Sequence of chain 1.C:
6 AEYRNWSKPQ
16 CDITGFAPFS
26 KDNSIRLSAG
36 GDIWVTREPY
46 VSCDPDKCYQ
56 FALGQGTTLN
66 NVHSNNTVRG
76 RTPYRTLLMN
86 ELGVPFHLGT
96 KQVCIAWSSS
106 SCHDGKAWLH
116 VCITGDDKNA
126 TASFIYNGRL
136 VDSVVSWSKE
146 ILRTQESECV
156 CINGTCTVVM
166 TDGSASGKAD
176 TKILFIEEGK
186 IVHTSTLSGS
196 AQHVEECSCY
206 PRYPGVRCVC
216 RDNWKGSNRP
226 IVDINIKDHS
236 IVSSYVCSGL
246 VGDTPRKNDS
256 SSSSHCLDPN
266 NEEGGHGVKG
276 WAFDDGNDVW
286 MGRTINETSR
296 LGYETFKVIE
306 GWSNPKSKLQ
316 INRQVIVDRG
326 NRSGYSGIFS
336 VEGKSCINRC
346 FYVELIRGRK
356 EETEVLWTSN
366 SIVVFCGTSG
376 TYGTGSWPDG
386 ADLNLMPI

Binding-site contacts:
Ligand atom C4 contacts residue TYR330 of chain 1.C at 3.4 Å (hydrophobic).
Ligand atom C1 contacts residue ARG42 of chain 1.C at 4.1 Å.
Ligand atom C7 contacts residue TYR330 of chain 1.C at 3.2 Å (hydrophobic).
Ligand atom C11 contacts residue ILE146 of chain 1.C at 4.1 Å (hydrophobic).
Ligand atom O1A contacts residue TYR330 of chain 1.C at 3.6 Å.
Ligand atom C1 contacts residue TYR330 of chain 1.C at 3.2 Å (hydrophobic).
Ligand atom C7 contacts residue ARG216 of chain 1.C at 4.0 Å.
Ligand atom C3 contacts residue ARG42 of chain 1.C at 3.6 Å.
Ligand atom C91 contacts residue ASN218 of chain 1.C at 3.4 Å.
Ligand atom C6 contacts residue TYR330 of chain 1.C at 3.5 Å (hydrophobic).
Ligand atom C81 contacts residue ARG148 of chain 1.C at 3.7 Å.
Ligand atom C3 contacts residue TYR330 of chain 1.C at 3.5 Å (hydrophobic).
Ligand atom C91 contacts residue ALA170 of chain 1.C at 4.2 Å (hydrophobic).
Ligand atom C82 contacts residue ILE146 of chain 1.C at 3.9 Å (hydrophobic).
Ligand atom C9 contacts residue ARG216 of chain 1.C at 4.0 Å.
Ligand atom C82 contacts residue ARG148 of chain 1.C at 3.7 Å.
Ligand atom O1A contacts residue ARG42 of chain 1.C at 3.0 Å (salt-bridge).
Ligand atom C91 contacts residue GLU200 of chain 1.C at 3.2 Å.
Ligand atom C1 contacts residue ARG216 of chain 1.C at 3.8 Å.
Ligand atom O10 contacts residue ARG76 of chain 1.C at 2.9 Å (salt-bridge).
Ligand atom O1B contacts residue ARG216 of chain 1.C at 3.0 Å (salt-bridge).
Ligand atom O1B contacts residue TYR330 of chain 1.C at 3.6 Å.
Ligand atom C3 contacts residue GLU43 of chain 1.C at 3.7 Å.
Ligand atom C10 contacts residue ARG76 of chain 1.C at 4.0 Å.
Ligand atom C81 contacts residue GLU200 of chain 1.C at 4.0 Å.
Ligand atom C9 contacts residue GLU200 of chain 1.C at 3.8 Å.
Ligand atom C11 contacts residue ARG76 of chain 1.C at 4.0 Å.
Ligand atom C11 contacts residue TRP102 of chain 1.C at 4.0 Å (hydrophobic).
Ligand atom O1B contacts residue HIS271 of chain 1.C at 3.8 Å.
Ligand atom N4 contacts residue GLU43 of chain 1.C at 2.6 Å (salt-bridge).
Ligand atom C5 contacts residue TYR330 of chain 1.C at 4.0 Å (hydrophobic).
Ligand atom C91 contacts residue ARG216 of chain 1.C at 3.7 Å.
Ligand atom C1 contacts residue ARG295 of chain 1.C at 3.5 Å.
Ligand atom C4 contacts residue GLU43 of chain 1.C at 3.4 Å.
Ligand atom C81 contacts residue ALA170 of chain 1.C at 4.1 Å (hydrophobic).
Ligand atom O1B contacts residue ARG295 of chain 1.C at 2.8 Å (salt-bridge).
Ligand atom C9 contacts residue GLU201 of chain 1.C at 3.8 Å.
Ligand atom C6 contacts residue GLU201 of chain 1.C at 3.7 Å.
Ligand atom C2 contacts residue TYR330 of chain 1.C at 3.0 Å (hydrophobic).
Ligand atom O1A contacts residue ARG295 of chain 1.C at 2.9 Å (salt-bridge).

The small molecule below binds the protein below.
Small molecule (SMILES): CCC(CC)O[C@@H]1C=C(C(=O)O)C[C@H](N)[C@H]1NC(C)=O